Sequence of chain 1.G:
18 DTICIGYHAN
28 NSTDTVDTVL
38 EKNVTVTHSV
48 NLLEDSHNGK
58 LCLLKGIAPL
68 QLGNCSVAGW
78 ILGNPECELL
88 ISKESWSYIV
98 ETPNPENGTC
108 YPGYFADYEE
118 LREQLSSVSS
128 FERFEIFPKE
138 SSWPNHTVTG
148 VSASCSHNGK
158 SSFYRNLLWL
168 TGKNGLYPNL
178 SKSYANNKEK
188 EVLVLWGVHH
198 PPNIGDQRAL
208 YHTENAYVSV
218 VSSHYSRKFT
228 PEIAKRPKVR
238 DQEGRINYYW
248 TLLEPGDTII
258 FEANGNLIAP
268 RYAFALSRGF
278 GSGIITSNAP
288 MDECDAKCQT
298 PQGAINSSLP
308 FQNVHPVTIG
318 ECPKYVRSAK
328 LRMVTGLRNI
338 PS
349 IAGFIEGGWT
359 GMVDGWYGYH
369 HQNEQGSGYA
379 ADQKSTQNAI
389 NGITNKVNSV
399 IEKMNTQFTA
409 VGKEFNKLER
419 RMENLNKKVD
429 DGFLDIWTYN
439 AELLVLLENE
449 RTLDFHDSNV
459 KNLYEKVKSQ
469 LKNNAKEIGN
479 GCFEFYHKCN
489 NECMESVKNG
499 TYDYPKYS

The protein below binds the small molecule below.
Small molecule (SMILES): CC(=O)N[C@@H]1[C@@H](O)[C@H](O)[C@@H](CO)O[C@H]1O

Binding-site contacts:
Ligand atom O7 contacts residue ASN176 of chain 1.G at 3.8 Å.
Ligand atom O5 contacts residue ASN176 of chain 1.G at 2.2 Å (h-bond).
Ligand atom C6 contacts residue ASN176 of chain 1.G at 4.3 Å.
Ligand atom C8 contacts residue ASN176 of chain 1.G at 4.5 Å.
Ligand atom C2 contacts residue ASN176 of chain 1.G at 2.0 Å.
Ligand atom C6 contacts residue TYR214 of chain 1.G at 4.3 Å (hydrophobic).
Ligand atom C7 contacts residue ASN176 of chain 1.G at 3.4 Å.
Ligand atom C5 contacts residue ASN176 of chain 1.G at 3.5 Å.
Ligand atom O3 contacts residue ASN176 of chain 1.G at 4.3 Å.
Ligand atom C1 contacts residue ASN176 of chain 1.G at 1.2 Å.
Ligand atom C4 contacts residue ASN176 of chain 1.G at 3.9 Å.
Ligand atom N2 contacts residue ASN176 of chain 1.G at 2.5 Å (h-bond).
Ligand atom C3 contacts residue ASN176 of chain 1.G at 3.4 Å.